Sequence of chain 1.A:
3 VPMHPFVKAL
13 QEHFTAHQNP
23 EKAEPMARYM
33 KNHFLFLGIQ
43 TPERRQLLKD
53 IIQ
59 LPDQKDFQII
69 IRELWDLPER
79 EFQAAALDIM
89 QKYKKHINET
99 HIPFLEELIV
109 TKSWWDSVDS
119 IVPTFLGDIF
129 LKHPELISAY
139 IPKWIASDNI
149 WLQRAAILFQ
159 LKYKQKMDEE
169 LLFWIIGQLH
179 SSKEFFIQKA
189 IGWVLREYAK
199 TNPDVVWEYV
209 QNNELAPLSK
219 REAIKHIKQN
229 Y

Binding-site contacts:
Ligand atom N3 contacts residue TYR31 of chain 1.A at 2.8 Å (h-bond).
Ligand atom C6 contacts residue DT9 of chain 1.C at 3.2 Å.
Ligand atom N6 contacts residue DT4 of chain 1.C at 3.3 Å (h-bond).
Ligand atom N1 contacts residue DT4 of chain 1.C at 2.8 Å (h-bond).
Ligand atom N3 contacts residue DG3 of chain 1.C at 2.9 Å (h-bond).
Ligand atom OP2 contacts residue HIS224 of chain 1.A at 2.9 Å (h-bond).
Ligand atom C2 contacts residue DT6 of chain 1.C at 3.3 Å.
Ligand atom N4 contacts residue DG2 of chain 1.C at 2.9 Å (h-bond).
Ligand atom O3' contacts residue LYS198 of chain 1.A at 3.1 Å (salt-bridge).
Ligand atom N6 contacts residue DT9 of chain 1.C at 2.4 Å (h-bond).
Ligand atom O4' contacts residue TYR31 of chain 1.A at 3.3 Å.
Ligand atom N6 contacts residue DT4 of chain 1.C at 2.9 Å (h-bond).
Ligand atom C1' contacts residue TYR31 of chain 1.A at 3.2 Å (hydrophobic).
Ligand atom N4 contacts residue DG7 of chain 1.C at 3.0 Å (h-bond).
Ligand atom OP1 contacts residue ARG194 of chain 1.A at 2.8 Å (salt-bridge).
Ligand atom O3' contacts residue ARG152 of chain 1.A at 3.2 Å (salt-bridge).
Ligand atom OP1 contacts residue LYS198 of chain 1.A at 3.0 Å (salt-bridge).
Ligand atom O6 contacts residue DG7 of chain 1.C at 3.2 Å (h-bond).
Ligand atom C5' contacts residue TYR31 of chain 1.A at 3.3 Å (hydrophobic).
Ligand atom N1 contacts residue DT9 of chain 1.C at 2.3 Å (h-bond).
Ligand atom OP2 contacts residue LYS187 of chain 1.A at 2.7 Å (salt-bridge).
Ligand atom N3 contacts residue DG2 of chain 1.C at 2.8 Å (h-bond).
Ligand atom N3 contacts residue DT1 of chain 1.C at 3.3 Å (h-bond).
Ligand atom O2 contacts residue DG3 of chain 1.C at 2.7 Å (h-bond).
Ligand atom N6 contacts residue DT6 of chain 1.C at 2.8 Å (h-bond).
Ligand atom N3 contacts residue DG7 of chain 1.C at 2.9 Å (h-bond).
Ligand atom C2 contacts residue DT9 of chain 1.C at 3.0 Å.
Ligand atom OP1 contacts residue ARG152 of chain 1.A at 2.8 Å (salt-bridge).
Ligand atom N6 contacts residue DT5 of chain 1.C at 3.0 Å (h-bond).
Ligand atom O2 contacts residue DG2 of chain 1.C at 2.7 Å (h-bond).
Ligand atom O2 contacts residue DG7 of chain 1.C at 2.7 Å (h-bond).
Ligand atom N6 contacts residue DC8 of chain 1.C at 3.2 Å (h-bond).
Ligand atom N1 contacts residue DG7 of chain 1.C at 3.2 Å (h-bond).
Ligand atom N1 contacts residue DT5 of chain 1.C at 2.9 Å (h-bond).
Ligand atom N1 contacts residue DT6 of chain 1.C at 2.8 Å (h-bond).
Ligand atom N6 contacts residue DG3 of chain 1.C at 3.1 Å (h-bond).
Ligand atom O6 contacts residue DC8 of chain 1.C at 3.0 Å (h-bond).
Ligand atom N4 contacts residue DG3 of chain 1.C at 2.9 Å (h-bond).
Ligand atom N2 contacts residue DC8 of chain 1.C at 2.7 Å (h-bond).
Ligand atom N1 contacts residue DC8 of chain 1.C at 2.9 Å (h-bond).

The protein below binds the small molecule below.
Small molecule (SMILES): Cc1cnc(N)c2ncn([C@H]3C[C@H](O[P](=O)(O)OC[C@H]4O[C@@H](n5cnc6c(N)ncnc65)C[C@@H]4O[P](=O)(O)OC[C@H]4O[C@@H](n5ccc(N)nc5=O)C[C@@H]4O[P](=O)(O)OC[C@H]4O[C@@H](n5ccc(N)nc5=O)C[C@@H]4O)[C@@H](CO[P](=O)(O)O[C@H]4C[C@H](n5cnc6c(N)ncnc65)O[C@@H]4CO[P](=O)(O)O[C@H]4C[C@H](n5ccc(N)nc5=O)O[C@@H]4CO[P](=O)(O)O[C@H]4C[C@H](n5cnc6c(=O)nc(N)[nH]c65)O[C@@H]4CO[P](=O)(O)O[C@H]4C[C@H](n5cnc6c(N)ncnc65)O[C@@H]4CO[P](=O)(O)O[C@H]4C[C@H](n5cnc6c(N)ncnc65)O[C@@H]4CO)O3)c12